Binding-site contacts:
Ligand atom C3 contacts residue ASN167 of chain 2.C at 3.7 Å.
Ligand atom C1 contacts residue THR169 of chain 2.C at 4.2 Å.
Ligand atom C7 contacts residue ASN167 of chain 2.C at 3.2 Å.
Ligand atom C4 contacts residue ASN167 of chain 2.C at 4.2 Å.
Ligand atom C8 contacts residue THR240 of chain 2.C at 3.6 Å.
Ligand atom N2 contacts residue THR240 of chain 2.C at 3.7 Å.
Ligand atom O7 contacts residue ASN167 of chain 2.C at 2.9 Å (h-bond).
Ligand atom C7 contacts residue THR240 of chain 2.C at 3.5 Å.
Ligand atom C5 contacts residue ASN167 of chain 2.C at 3.7 Å.
Ligand atom C2 contacts residue ASN167 of chain 2.C at 2.3 Å.
Ligand atom O5 contacts residue THR169 of chain 2.C at 3.8 Å.
Ligand atom O6 contacts residue THR169 of chain 2.C at 4.1 Å.
Ligand atom O7 contacts residue THR240 of chain 2.C at 4.0 Å.
Ligand atom O5 contacts residue ASN167 of chain 2.C at 2.4 Å (h-bond).
Ligand atom C8 contacts residue GLU205 of chain 2.C at 4.4 Å.
Ligand atom N2 contacts residue ASN167 of chain 2.C at 2.7 Å (h-bond).
Ligand atom C1 contacts residue ASN167 of chain 2.C at 1.4 Å.

The protein below binds the small molecule below.
Small molecule (SMILES): CC(=O)N[C@H]1[C@H](O[C@H]2[C@H](O)[C@@H](NC(C)=O)CO[C@@H]2CO)O[C@H](CO)[C@@H](O)[C@@H]1O

Sequence of chain 2.C:
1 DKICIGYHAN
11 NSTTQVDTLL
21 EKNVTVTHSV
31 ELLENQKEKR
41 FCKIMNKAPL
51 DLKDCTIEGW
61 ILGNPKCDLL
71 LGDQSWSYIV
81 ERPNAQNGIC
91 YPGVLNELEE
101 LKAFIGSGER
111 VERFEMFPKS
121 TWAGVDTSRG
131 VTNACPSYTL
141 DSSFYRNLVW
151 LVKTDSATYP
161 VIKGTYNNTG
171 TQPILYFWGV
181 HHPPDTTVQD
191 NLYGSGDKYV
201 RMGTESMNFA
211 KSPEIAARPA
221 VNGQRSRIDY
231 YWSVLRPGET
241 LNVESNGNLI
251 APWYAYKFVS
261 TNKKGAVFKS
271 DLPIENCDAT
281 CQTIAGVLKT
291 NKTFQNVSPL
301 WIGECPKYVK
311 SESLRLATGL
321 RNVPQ